Sequence of chain 17.C:
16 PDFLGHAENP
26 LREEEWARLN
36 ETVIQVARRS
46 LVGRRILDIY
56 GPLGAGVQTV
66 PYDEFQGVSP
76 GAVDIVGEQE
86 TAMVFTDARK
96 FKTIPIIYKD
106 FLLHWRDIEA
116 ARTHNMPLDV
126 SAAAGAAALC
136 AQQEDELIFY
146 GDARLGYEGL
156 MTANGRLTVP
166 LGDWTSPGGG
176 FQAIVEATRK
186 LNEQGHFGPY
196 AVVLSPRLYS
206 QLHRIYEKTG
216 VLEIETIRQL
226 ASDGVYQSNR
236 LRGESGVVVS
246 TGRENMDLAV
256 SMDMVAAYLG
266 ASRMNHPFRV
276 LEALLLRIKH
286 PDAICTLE

Binding-site contacts:
Ligand atom CD2 contacts residue ARG43 of chain 17.C at 3.7 Å.
Ligand atom NE contacts residue ASP53 of chain 17.C at 3.6 Å (salt-bridge).
Ligand atom N contacts residue ARG49 of chain 17.C at 3.7 Å.
Ligand atom CG2 contacts residue MET259 of chain 17.C at 3.7 Å (hydrophobic).
Ligand atom O contacts residue ILE54 of chain 17.C at 3.4 Å.
Ligand atom C contacts residue ILE54 of chain 17.C at 3.7 Å (hydrophobic).
Ligand atom N contacts residue ASP258 of chain 17.C at 3.2 Å (salt-bridge).
Ligand atom NH1 contacts residue ILE51 of chain 17.C at 3.5 Å (h-bond).
Ligand atom C contacts residue ILE39 of chain 17.C at 3.6 Å (hydrophobic).
Ligand atom CZ contacts residue ASP228 of chain 17.C at 3.2 Å.
Ligand atom O contacts residue ARG49 of chain 17.C at 3.0 Å (salt-bridge).
Ligand atom N contacts residue ASP258 of chain 17.C at 3.3 Å (salt-bridge).
Ligand atom O contacts residue ARG50 of chain 17.C at 3.7 Å.
Ligand atom N contacts residue ARG49 of chain 17.C at 3.5 Å (salt-bridge).
Ligand atom CB contacts residue ASP258 of chain 17.C at 3.7 Å.
Ligand atom CG2 contacts residue ALA42 of chain 17.C at 3.7 Å (hydrophobic).
Ligand atom CB contacts residue ARG49 of chain 17.C at 3.7 Å.
Ligand atom NH1 contacts residue THR246 of chain 17.C at 3.5 Å.
Ligand atom N contacts residue ASP258 of chain 17.C at 3.7 Å.
Ligand atom O contacts residue ILE39 of chain 17.C at 3.5 Å.
Ligand atom OG1 contacts residue MET259 of chain 17.C at 2.6 Å (h-bond).
Ligand atom CD contacts residue ASP53 of chain 17.C at 3.3 Å.
Ligand atom NH2 contacts residue ASP228 of chain 17.C at 2.5 Å (salt-bridge).
Ligand atom NH2 contacts residue THR246 of chain 17.C at 2.8 Å (h-bond).
Ligand atom N contacts residue ARG49 of chain 17.C at 3.5 Å (salt-bridge).
Ligand atom N contacts residue ASP258 of chain 17.C at 2.9 Å (salt-bridge).
Ligand atom O contacts residue ARG43 of chain 17.C at 3.3 Å (salt-bridge).
Ligand atom C contacts residue ASP258 of chain 17.C at 3.7 Å.
Ligand atom CB contacts residue ARG49 of chain 17.C at 3.6 Å.
Ligand atom CD1 contacts residue PRO57 of chain 17.C at 3.6 Å (hydrophobic).
Ligand atom NH1 contacts residue ASP228 of chain 17.C at 3.2 Å (salt-bridge).
Ligand atom OG1 contacts residue ASP258 of chain 17.C at 3.5 Å.
Ligand atom CA contacts residue ILE54 of chain 17.C at 3.7 Å (hydrophobic).
Ligand atom CB contacts residue MET259 of chain 17.C at 3.5 Å (hydrophobic).
Ligand atom O contacts residue ARG43 of chain 17.C at 2.9 Å (salt-bridge).
Ligand atom CB contacts residue ILE39 of chain 17.C at 3.7 Å (hydrophobic).
Ligand atom C contacts residue ARG49 of chain 17.C at 3.5 Å.
Ligand atom CA contacts residue ARG49 of chain 17.C at 3.7 Å.
Ligand atom CA contacts residue ASP258 of chain 17.C at 3.3 Å.
Ligand atom NH1 contacts residue ARG50 of chain 17.C at 3.7 Å.

The protein below binds the small molecule below.
Small molecule (SMILES): CC(C)C[C@H](NC(=O)CN)C(=O)N[C@H](C(=O)N[C@H](C(=O)NCC(=O)N[C@@H](CO)C(=O)N[C@@H](CC(C)C)C(=O)N[C@@H](CCCN=C(N)N)C(=O)NCC=O)C(C)C)[C@@H](C)O